A protein and the small-molecule ligand that binds it are described below.
Small molecule (SMILES): CC[C@H](C)[C@H](NC(=O)[C@H](CC(C)C)NC(=O)[C@H](CO)NC(=O)CNC(=O)[C@@H](NC(=O)[C@@H](N)[C@@H](C)O)C(C)C)C(=O)N[C@H](C=O)CCC(N)=O

Sequence of chain 3.D:
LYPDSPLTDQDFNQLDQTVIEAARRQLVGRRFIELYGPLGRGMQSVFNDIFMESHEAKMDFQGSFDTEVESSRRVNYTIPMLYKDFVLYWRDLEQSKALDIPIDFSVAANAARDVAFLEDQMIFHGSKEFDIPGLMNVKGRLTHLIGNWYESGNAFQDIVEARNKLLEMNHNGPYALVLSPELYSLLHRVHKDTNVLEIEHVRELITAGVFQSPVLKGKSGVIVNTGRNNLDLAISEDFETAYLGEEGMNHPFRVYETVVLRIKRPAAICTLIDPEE

Binding-site contacts:
Ligand atom NE2 contacts residue ARG36 of chain 3.D at 3.9 Å.
Ligand atom CD1 contacts residue ARG35 of chain 3.D at 4.5 Å.
Ligand atom CA contacts residue ASP243 of chain 3.D at 4.3 Å.
Ligand atom O contacts residue ARG36 of chain 3.D at 3.6 Å (salt-bridge).
Ligand atom CG1 contacts residue ARG35 of chain 3.D at 4.2 Å.
Ligand atom CG2 contacts residue LEU40 of chain 3.D at 4.2 Å (hydrophobic).
Ligand atom CA contacts residue PRO43 of chain 3.D at 4.4 Å (hydrophobic).
Ligand atom CD contacts residue ARG36 of chain 3.D at 4.1 Å.
Ligand atom CA contacts residue ASP243 of chain 3.D at 4.4 Å.
Ligand atom CB contacts residue ARG29 of chain 3.D at 4.1 Å.
Ligand atom C contacts residue ASP243 of chain 3.D at 3.8 Å.
Ligand atom CB contacts residue ARG35 of chain 3.D at 4.1 Å.
Ligand atom CG2 contacts residue PRO43 of chain 3.D at 3.9 Å (hydrophobic).
Ligand atom N contacts residue ARG35 of chain 3.D at 4.1 Å.
Ligand atom OE1 contacts residue ARG36 of chain 3.D at 3.8 Å.
Ligand atom CA contacts residue ARG35 of chain 3.D at 3.9 Å.
Ligand atom CG2 contacts residue ASP243 of chain 3.D at 3.3 Å.
Ligand atom C contacts residue ARG35 of chain 3.D at 3.6 Å.
Ligand atom CD1 contacts residue LEU40 of chain 3.D at 3.8 Å (hydrophobic).
Ligand atom CA contacts residue ARG29 of chain 3.D at 4.0 Å.
Ligand atom C contacts residue ASP243 of chain 3.D at 3.9 Å.
Ligand atom CB contacts residue ASP243 of chain 3.D at 4.3 Å.
Ligand atom CB contacts residue LEU40 of chain 3.D at 4.1 Å (hydrophobic).
Ligand atom C contacts residue ARG35 of chain 3.D at 4.4 Å.
Ligand atom N contacts residue ASP243 of chain 3.D at 3.2 Å (salt-bridge).
Ligand atom N contacts residue ASP243 of chain 3.D at 2.8 Å (salt-bridge).
Ligand atom OG contacts residue ARG29 of chain 3.D at 4.3 Å.
Ligand atom C contacts residue ARG36 of chain 3.D at 3.2 Å.
Ligand atom O contacts residue ARG35 of chain 3.D at 3.1 Å (salt-bridge).
Ligand atom CD1 contacts residue ARG29 of chain 3.D at 4.4 Å.
Ligand atom N contacts residue PRO43 of chain 3.D at 4.4 Å.
Ligand atom OG contacts residue ILE25 of chain 3.D at 4.0 Å.
Ligand atom CD1 contacts residue LEU32 of chain 3.D at 3.8 Å (hydrophobic).
Ligand atom CB contacts residue ARG35 of chain 3.D at 3.5 Å.
Ligand atom O contacts residue ARG29 of chain 3.D at 3.8 Å.
Ligand atom CA contacts residue ASP243 of chain 3.D at 3.3 Å.
Ligand atom O contacts residue ASP243 of chain 3.D at 4.1 Å.
Ligand atom CG contacts residue LEU40 of chain 3.D at 4.4 Å (hydrophobic).
Ligand atom CB contacts residue PRO43 of chain 3.D at 3.8 Å (hydrophobic).
Ligand atom O contacts residue ARG35 of chain 3.D at 3.4 Å (salt-bridge).